A small-molecule ligand and the protein it binds are described below.
Small molecule (SMILES): C[C@H]1O[C@@H](n2cnc3c(N)ncnc32)[C@H](O)[C@@H]1O

Sequence of chain 1.A:
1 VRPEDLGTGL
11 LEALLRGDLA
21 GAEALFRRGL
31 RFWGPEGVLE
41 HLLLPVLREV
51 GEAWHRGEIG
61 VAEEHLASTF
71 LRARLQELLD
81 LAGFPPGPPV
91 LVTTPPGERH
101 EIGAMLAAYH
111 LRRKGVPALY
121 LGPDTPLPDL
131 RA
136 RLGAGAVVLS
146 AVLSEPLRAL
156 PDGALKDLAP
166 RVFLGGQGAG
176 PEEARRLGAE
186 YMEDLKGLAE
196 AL

Binding-site contacts:
Ligand atom C3' contacts residue TRP54 of chain 1.B at 3.2 Å (hydrophobic).
Ligand atom C2 contacts residue HIS65 of chain 1.B at 3.9 Å.
Ligand atom C5' contacts residue B121 of chain 1.J at 2.1 Å.
Ligand atom O2' contacts residue VAL61 of chain 1.B at 3.4 Å.
Ligand atom C5 contacts residue B121 of chain 1.J at 3.4 Å.
Ligand atom N7 contacts residue VAL61 of chain 1.B at 4.1 Å.
Ligand atom C2 contacts residue PRO126 of chain 1.A at 4.0 Å (hydrophobic).
Ligand atom C6 contacts residue PRO126 of chain 1.A at 3.8 Å (hydrophobic).
Ligand atom N9 contacts residue VAL61 of chain 1.B at 3.9 Å.
Ligand atom C2' contacts residue VAL61 of chain 1.B at 3.8 Å (hydrophobic).
Ligand atom C6 contacts residue B121 of chain 1.J at 3.8 Å.
Ligand atom C4 contacts residue VAL61 of chain 1.B at 3.6 Å (hydrophobic).
Ligand atom C2' contacts residue GLU64 of chain 1.B at 3.6 Å.
Ligand atom O4' contacts residue B121 of chain 1.J at 3.0 Å.
Ligand atom C8 contacts residue B121 of chain 1.J at 3.4 Å.
Ligand atom N3 contacts residue VAL61 of chain 1.B at 3.4 Å.
Ligand atom N3 contacts residue B121 of chain 1.J at 4.0 Å.
Ligand atom C4' contacts residue GLU64 of chain 1.B at 4.0 Å.
Ligand atom C4' contacts residue B121 of chain 1.J at 3.2 Å.
Ligand atom C8 contacts residue VAL61 of chain 1.B at 3.9 Å (hydrophobic).
Ligand atom O3' contacts residue GLU64 of chain 1.B at 3.4 Å.
Ligand atom O3' contacts residue TRP54 of chain 1.B at 3.2 Å.
Ligand atom C8 contacts residue TRP54 of chain 1.B at 3.6 Å (hydrophobic).
Ligand atom C1' contacts residue GLU64 of chain 1.B at 3.6 Å.
Ligand atom C2 contacts residue ASP124 of chain 1.A at 3.5 Å.
Ligand atom O2' contacts residue GLU64 of chain 1.B at 2.7 Å (salt-bridge).
Ligand atom N1 contacts residue PRO126 of chain 1.A at 3.8 Å.
Ligand atom C2' contacts residue TRP54 of chain 1.B at 3.6 Å (hydrophobic).
Ligand atom C1' contacts residue VAL61 of chain 1.B at 4.1 Å (hydrophobic).
Ligand atom C5 contacts residue VAL61 of chain 1.B at 4.1 Å (hydrophobic).
Ligand atom C1' contacts residue B121 of chain 1.J at 3.9 Å.
Ligand atom N9 contacts residue B121 of chain 1.J at 3.8 Å.
Ligand atom O2' contacts residue TRP54 of chain 1.B at 3.9 Å.
Ligand atom N1 contacts residue ASP124 of chain 1.A at 4.0 Å.
Ligand atom N3 contacts residue HIS65 of chain 1.B at 3.5 Å.
Ligand atom C2 contacts residue VAL61 of chain 1.B at 3.9 Å (hydrophobic).
Ligand atom C5' contacts residue HIS100 of chain 1.B at 4.0 Å.
Ligand atom C4 contacts residue B121 of chain 1.J at 3.7 Å.
Ligand atom N6 contacts residue PRO126 of chain 1.A at 3.9 Å.
Ligand atom N7 contacts residue B121 of chain 1.J at 3.3 Å (h-bond).

Sequence of chain 1.B:
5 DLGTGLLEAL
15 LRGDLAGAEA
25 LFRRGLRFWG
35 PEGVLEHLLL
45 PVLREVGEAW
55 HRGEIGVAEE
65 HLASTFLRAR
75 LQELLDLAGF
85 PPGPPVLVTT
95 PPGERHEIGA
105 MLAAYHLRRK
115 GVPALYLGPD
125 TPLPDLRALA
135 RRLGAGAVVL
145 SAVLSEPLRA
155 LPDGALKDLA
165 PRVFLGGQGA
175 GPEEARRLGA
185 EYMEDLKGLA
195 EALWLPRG